This small molecule binds to this protein.
Small molecule (SMILES): CC(=O)N[C@H]1[C@H]([C@H](O)[C@H](O)CO)O[C@@](O)(C(=O)O)C[C@@H]1O

Binding-site contacts:
Ligand atom C8 contacts residue GLN238 of chain 2.A at 3.9 Å.
Ligand atom C1 contacts residue GAL1 of chain 2.D at 2.3 Å.
Ligand atom C10 contacts residue LEU206 of chain 2.A at 3.9 Å (hydrophobic).
Ligand atom O1B contacts residue GLN238 of chain 2.A at 3.3 Å (h-bond).
Ligand atom C4 contacts residue GAL1 of chain 2.D at 3.8 Å.
Ligand atom O9 contacts residue GLU202 of chain 2.A at 2.6 Å (salt-bridge).
Ligand atom C11 contacts residue VAL147 of chain 2.A at 4.0 Å (hydrophobic).
Ligand atom O9 contacts residue TYR107 of chain 2.A at 3.2 Å (h-bond).
Ligand atom C2 contacts residue GAL1 of chain 2.D at 1.4 Å.
Ligand atom O7 contacts residue LYS205 of chain 2.A at 3.8 Å.
Ligand atom C5 contacts residue GAL1 of chain 2.D at 4.2 Å.
Ligand atom C10 contacts residue VAL147 of chain 2.A at 4.1 Å (hydrophobic).
Ligand atom O8 contacts residue TRP165 of chain 2.A at 4.0 Å.
Ligand atom N5 contacts residue VAL147 of chain 2.A at 3.2 Å (h-bond).
Ligand atom C6 contacts residue GAL1 of chain 2.D at 3.7 Å.
Ligand atom C9 contacts residue GLU202 of chain 2.A at 3.3 Å.
Ligand atom O8 contacts residue TYR107 of chain 2.A at 3.8 Å.
Ligand atom O1A contacts residue SER157 of chain 2.A at 4.0 Å.
Ligand atom C11 contacts residue GLY146 of chain 2.A at 3.9 Å.
Ligand atom O1B contacts residue GAL1 of chain 2.D at 3.1 Å (h-bond).
Ligand atom O1B contacts residue SER148 of chain 2.A at 2.9 Å (h-bond).
Ligand atom C11 contacts residue LEU206 of chain 2.A at 3.9 Å (hydrophobic).
Ligand atom C5 contacts residue VAL147 of chain 2.A at 3.9 Å (hydrophobic).
Ligand atom C11 contacts residue ILE167 of chain 2.A at 3.9 Å (hydrophobic).
Ligand atom C4 contacts residue VAL147 of chain 2.A at 3.3 Å (hydrophobic).
Ligand atom C3 contacts residue GAL1 of chain 2.D at 2.4 Å.
Ligand atom O1A contacts residue SER149 of chain 2.A at 2.6 Å (h-bond).
Ligand atom C11 contacts residue LEU145 of chain 2.A at 3.2 Å (hydrophobic).
Ligand atom C10 contacts residue LEU145 of chain 2.A at 4.1 Å (hydrophobic).
Ligand atom C1 contacts residue SER148 of chain 2.A at 3.7 Å.
Ligand atom O1B contacts residue SER149 of chain 2.A at 3.6 Å.
Ligand atom C9 contacts residue LEU206 of chain 2.A at 4.1 Å (hydrophobic).
Ligand atom O4 contacts residue VAL147 of chain 2.A at 3.6 Å (h-bond).
Ligand atom O10 contacts residue LEU206 of chain 2.A at 3.4 Å.
Ligand atom C1 contacts residue SER149 of chain 2.A at 3.3 Å.
Ligand atom O1A contacts residue SER148 of chain 2.A at 3.6 Å.
Ligand atom O6 contacts residue GAL1 of chain 2.D at 2.3 Å (h-bond).
Ligand atom O8 contacts residue GLN238 of chain 2.A at 3.0 Å (h-bond).
Ligand atom O9 contacts residue HIS195 of chain 2.A at 3.5 Å (h-bond).
Ligand atom O1A contacts residue GAL1 of chain 2.D at 3.0 Å (h-bond).

Sequence of chain 2.A:
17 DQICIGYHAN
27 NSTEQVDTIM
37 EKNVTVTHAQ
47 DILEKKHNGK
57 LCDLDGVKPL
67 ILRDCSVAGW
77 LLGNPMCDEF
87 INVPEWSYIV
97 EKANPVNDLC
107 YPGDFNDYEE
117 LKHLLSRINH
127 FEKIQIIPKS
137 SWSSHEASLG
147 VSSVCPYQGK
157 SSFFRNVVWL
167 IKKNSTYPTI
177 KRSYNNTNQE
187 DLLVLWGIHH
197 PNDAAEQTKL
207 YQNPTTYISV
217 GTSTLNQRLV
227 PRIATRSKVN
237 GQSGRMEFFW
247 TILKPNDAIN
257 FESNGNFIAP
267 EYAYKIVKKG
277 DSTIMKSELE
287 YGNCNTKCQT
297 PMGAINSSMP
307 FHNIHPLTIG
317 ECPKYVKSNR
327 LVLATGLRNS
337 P